Binding-site contacts:
Ligand atom C4 contacts residue TRP192 of chain 1.C at 3.6 Å (hydrophobic).
Ligand atom C5 contacts residue VAL250 of chain 1.C at 3.2 Å (hydrophobic).
Ligand atom C2 contacts residue TRP192 of chain 1.C at 3.7 Å (hydrophobic).
Ligand atom C2 contacts residue TYR257 of chain 1.C at 3.2 Å (hydrophobic).
Ligand atom O11 contacts residue ARG243 of chain 1.C at 3.2 Å (salt-bridge).
Ligand atom O8 contacts residue FE21 of chain 1.L at 2.2 Å.
Ligand atom C6 contacts residue HIS248 of chain 1.C at 3.5 Å.
Ligand atom C6 contacts residue TRP192 of chain 1.C at 3.3 Å (hydrophobic).
Ligand atom O12 contacts residue VAL250 of chain 1.C at 3.5 Å (h-bond).
Ligand atom C5 contacts residue TRP192 of chain 1.C at 3.7 Å (hydrophobic).
Ligand atom C3 contacts residue HIS248 of chain 1.C at 3.2 Å.
Ligand atom O11 contacts residue HIS248 of chain 1.C at 3.1 Å (h-bond).
Ligand atom C1 contacts residue TRP192 of chain 1.C at 3.5 Å (hydrophobic).
Ligand atom O7 contacts residue TYR269 of chain 1.C at 3.3 Å.
Ligand atom O12 contacts residue ARG292 of chain 1.C at 3.3 Å (salt-bridge).
Ligand atom O8 contacts residue HIS214 of chain 1.C at 2.9 Å.
Ligand atom C5 contacts residue SER251 of chain 1.C at 3.6 Å.
Ligand atom O10 contacts residue ARG293 of chain 1.C at 2.8 Å (salt-bridge).
Ligand atom O13 contacts residue FE21 of chain 1.L at 3.6 Å.
Ligand atom S9 contacts residue HIS248 of chain 1.C at 3.2 Å (h-bond).
Ligand atom O10 contacts residue TRP192 of chain 1.C at 3.1 Å.
Ligand atom O7 contacts residue HIS155 of chain 1.C at 3.1 Å (h-bond).
Ligand atom O8 contacts residue TYR257 of chain 1.C at 2.5 Å (h-bond).
Ligand atom O11 contacts residue ARG293 of chain 1.C at 3.4 Å (salt-bridge).
Ligand atom O7 contacts residue FE21 of chain 1.L at 2.2 Å.
Ligand atom C6 contacts residue SER251 of chain 1.C at 3.4 Å.
Ligand atom C1 contacts residue FE21 of chain 1.L at 2.9 Å.
Ligand atom C4 contacts residue HIS248 of chain 1.C at 3.2 Å.
Ligand atom C1 contacts residue HIS248 of chain 1.C at 3.6 Å.
Ligand atom O13 contacts residue TRP192 of chain 1.C at 3.1 Å (h-bond).
Ligand atom O8 contacts residue GLU267 of chain 1.C at 3.2 Å (salt-bridge).
Ligand atom C2 contacts residue FE21 of chain 1.L at 2.9 Å.
Ligand atom C3 contacts residue TYR257 of chain 1.C at 3.1 Å (hydrophobic).
Ligand atom O7 contacts residue HIS200 of chain 1.C at 3.4 Å (h-bond).
Ligand atom O12 contacts residue HIS248 of chain 1.C at 2.9 Å (h-bond).
Ligand atom O12 contacts residue ARG293 of chain 1.C at 3.1 Å (salt-bridge).
Ligand atom O13 contacts residue ASN157 of chain 1.C at 3.3 Å (h-bond).
Ligand atom C5 contacts residue HIS248 of chain 1.C at 3.4 Å.
Ligand atom S9 contacts residue ARG293 of chain 1.C at 3.7 Å.
Ligand atom O7 contacts residue GLU267 of chain 1.C at 3.1 Å (salt-bridge).

Sequence of chain 1.C:
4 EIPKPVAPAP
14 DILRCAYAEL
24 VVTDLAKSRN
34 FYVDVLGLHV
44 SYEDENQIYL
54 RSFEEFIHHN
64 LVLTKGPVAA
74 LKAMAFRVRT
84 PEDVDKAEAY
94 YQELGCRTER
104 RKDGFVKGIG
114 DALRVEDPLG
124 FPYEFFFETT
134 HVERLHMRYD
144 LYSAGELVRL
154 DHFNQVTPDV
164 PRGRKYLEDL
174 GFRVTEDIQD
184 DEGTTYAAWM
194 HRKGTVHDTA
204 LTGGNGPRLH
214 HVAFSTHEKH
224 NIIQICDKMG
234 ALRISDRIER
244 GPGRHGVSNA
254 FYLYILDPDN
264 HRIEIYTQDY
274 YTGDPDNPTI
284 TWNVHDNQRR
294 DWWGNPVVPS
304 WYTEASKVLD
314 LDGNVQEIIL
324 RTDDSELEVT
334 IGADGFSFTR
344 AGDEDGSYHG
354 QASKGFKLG

The protein below binds the small molecule below.
Small molecule (SMILES): O=C1C=CC(S(=O)(=O)O)=CC1(O)O